Sequence of chain 1.D:
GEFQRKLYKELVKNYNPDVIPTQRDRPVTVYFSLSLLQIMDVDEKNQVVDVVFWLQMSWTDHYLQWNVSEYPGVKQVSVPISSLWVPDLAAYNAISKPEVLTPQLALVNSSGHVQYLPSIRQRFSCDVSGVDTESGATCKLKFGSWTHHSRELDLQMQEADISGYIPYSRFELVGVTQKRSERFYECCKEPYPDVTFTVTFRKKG

Sequence of chain 1.E:
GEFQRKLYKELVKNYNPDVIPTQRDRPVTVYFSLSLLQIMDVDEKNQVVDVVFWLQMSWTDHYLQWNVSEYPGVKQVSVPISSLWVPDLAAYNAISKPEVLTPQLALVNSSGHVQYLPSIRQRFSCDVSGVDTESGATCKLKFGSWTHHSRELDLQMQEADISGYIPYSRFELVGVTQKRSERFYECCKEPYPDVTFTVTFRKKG

Binding-site contacts:
Ligand atom C04 contacts residue PRO103 of chain 1.E at 4.0 Å (hydrophobic).
Ligand atom BR2 contacts residue ILE120 of chain 1.D at 4.0 Å.
Ligand atom N14 contacts residue GLN122 of chain 1.D at 2.6 Å (h-bond).
Ligand atom C06 contacts residue PRO103 of chain 1.E at 3.5 Å (hydrophobic).
Ligand atom C09 contacts residue LEU89 of chain 1.D at 3.5 Å (hydrophobic).
Ligand atom C04 contacts residue LEU89 of chain 1.D at 3.5 Å (hydrophobic).
Ligand atom BR2 contacts residue PHE143 of chain 1.D at 3.3 Å.
Ligand atom C06 contacts residue LEU101 of chain 1.E at 3.7 Å (hydrophobic).
Ligand atom O07 contacts residue VAL100 of chain 1.E at 3.7 Å.
Ligand atom C02 contacts residue LEU89 of chain 1.D at 3.8 Å (hydrophobic).
Ligand atom N03 contacts residue LEU89 of chain 1.D at 2.9 Å (h-bond).
Ligand atom C08 contacts residue ALA91 of chain 1.D at 3.7 Å (hydrophobic).
Ligand atom C05 contacts residue LEU101 of chain 1.E at 3.8 Å (hydrophobic).
Ligand atom C12 contacts residue ALA91 of chain 1.D at 4.1 Å (hydrophobic).
Ligand atom N03 contacts residue ALA90 of chain 1.D at 4.1 Å.
Ligand atom C02 contacts residue PRO98 of chain 1.D at 3.9 Å (hydrophobic).
Ligand atom C06 contacts residue THR102 of chain 1.E at 3.3 Å.
Ligand atom O01 contacts residue PRO98 of chain 1.D at 3.5 Å.
Ligand atom C04 contacts residue LEU101 of chain 1.E at 3.7 Å (hydrophobic).
Ligand atom O01 contacts residue LEU101 of chain 1.E at 3.9 Å.
Ligand atom BR2 contacts residue PHE124 of chain 1.D at 4.1 Å.
Ligand atom O07 contacts residue THR102 of chain 1.E at 3.3 Å (h-bond).
Ligand atom C08 contacts residue GLN122 of chain 1.D at 3.7 Å.
Ligand atom BR1 contacts residue PHE32 of chain 1.D at 3.5 Å.
Ligand atom BR2 contacts residue PHE53 of chain 1.D at 3.8 Å.
Ligand atom C05 contacts residue PRO98 of chain 1.D at 4.1 Å (hydrophobic).
Ligand atom N14 contacts residue PHE143 of chain 1.D at 4.1 Å.
Ligand atom C12 contacts residue PHE143 of chain 1.D at 3.4 Å (hydrophobic).
Ligand atom O01 contacts residue ALA91 of chain 1.D at 3.8 Å.
Ligand atom C02 contacts residue GLN122 of chain 1.D at 3.9 Å.
Ligand atom C08 contacts residue LEU89 of chain 1.D at 4.1 Å (hydrophobic).
Ligand atom N14 contacts residue ALA91 of chain 1.D at 3.6 Å.
Ligand atom BR1 contacts residue PHE143 of chain 1.D at 3.5 Å.
Ligand atom BR2 contacts residue GLN122 of chain 1.D at 3.6 Å.
Ligand atom O07 contacts residue LEU101 of chain 1.E at 3.8 Å.
Ligand atom C10 contacts residue PHE143 of chain 1.D at 3.5 Å (hydrophobic).
Ligand atom O01 contacts residue GLN122 of chain 1.D at 2.9 Å (h-bond).
Ligand atom C02 contacts residue ALA91 of chain 1.D at 3.9 Å (hydrophobic).
Ligand atom C12 contacts residue GLN122 of chain 1.D at 3.4 Å.
Ligand atom BR1 contacts residue LEU55 of chain 1.D at 3.6 Å.

This small molecule binds to this protein.
Small molecule (SMILES): O=C(NCCCO)c1cc(Br)c(Br)[nH]1